Sequence of chain 1.H:
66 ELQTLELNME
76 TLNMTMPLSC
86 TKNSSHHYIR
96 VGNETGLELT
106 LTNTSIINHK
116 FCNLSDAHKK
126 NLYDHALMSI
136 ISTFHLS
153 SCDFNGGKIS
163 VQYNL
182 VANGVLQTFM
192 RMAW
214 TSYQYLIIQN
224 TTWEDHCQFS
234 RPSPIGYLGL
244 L

This small molecule binds to this protein.
Small molecule (SMILES): CC(=O)N[C@H]1[C@H](O[C@H]2[C@H](O)[C@@H](NC(C)=O)CO[C@@H]2CO)O[C@H](CO)[C@@H](O)[C@@H]1O

Binding-site contacts:
Ligand atom C1 contacts residue SER215 of chain 1.H at 3.3 Å.
Ligand atom O6 contacts residue SER215 of chain 1.H at 4.4 Å.
Ligand atom O3 contacts residue SER215 of chain 1.H at 4.4 Å.
Ligand atom C5 contacts residue SER215 of chain 1.H at 3.2 Å.
Ligand atom O4 contacts residue SER215 of chain 1.H at 3.2 Å.
Ligand atom C4 contacts residue SER215 of chain 1.H at 3.7 Å.
Ligand atom C6 contacts residue SER215 of chain 1.H at 4.4 Å.
Ligand atom C5 contacts residue ASN108 of chain 1.H at 3.7 Å.
Ligand atom C8 contacts residue TYR216 of chain 1.H at 4.0 Å (hydrophobic).
Ligand atom N2 contacts residue ASN108 of chain 1.H at 2.9 Å (h-bond).
Ligand atom O7 contacts residue ASN108 of chain 1.H at 3.6 Å (h-bond).
Ligand atom C8 contacts residue ASN108 of chain 1.H at 4.5 Å.
Ligand atom C8 contacts residue SER215 of chain 1.H at 3.5 Å.
Ligand atom C1 contacts residue ASN108 of chain 1.H at 1.4 Å.
Ligand atom C4 contacts residue ASN108 of chain 1.H at 4.2 Å.
Ligand atom C3 contacts residue ASN108 of chain 1.H at 3.8 Å.
Ligand atom C3 contacts residue SER215 of chain 1.H at 3.4 Å.
Ligand atom C7 contacts residue ASN108 of chain 1.H at 3.4 Å.
Ligand atom O5 contacts residue SER215 of chain 1.H at 3.6 Å.
Ligand atom C2 contacts residue SER215 of chain 1.H at 3.8 Å.
Ligand atom O5 contacts residue ASN108 of chain 1.H at 2.4 Å (h-bond).
Ligand atom C2 contacts residue ASN108 of chain 1.H at 2.5 Å.
Ligand atom N2 contacts residue SER215 of chain 1.H at 4.2 Å.